Binding-site contacts:
Ligand atom N3 contacts residue DG3 of chain 1.C at 2.9 Å (h-bond).
Ligand atom OP1 contacts residue ARG263 of chain 1.B at 2.8 Å (salt-bridge).
Ligand atom N3 contacts residue DG8 of chain 1.C at 2.6 Å (h-bond).
Ligand atom C6 contacts residue DG8 of chain 1.C at 3.0 Å.
Ligand atom N1 contacts residue DT2 of chain 1.C at 2.6 Å (h-bond).
Ligand atom OP2 contacts residue LYS56 of chain 1.B at 3.1 Å (salt-bridge).
Ligand atom O2 contacts residue DG6 of chain 1.C at 2.3 Å (h-bond).
Ligand atom N2 contacts residue SER115 of chain 1.B at 2.9 Å (h-bond).
Ligand atom O4 contacts residue DA4 of chain 1.C at 2.8 Å (h-bond).
Ligand atom P contacts residue ARG263 of chain 1.B at 3.2 Å.
Ligand atom N4 contacts residue DT7 of chain 1.C at 3.2 Å (h-bond).
Ligand atom N4 contacts residue DG8 of chain 1.C at 2.7 Å (h-bond).
Ligand atom N4 contacts residue DG3 of chain 1.C at 3.1 Å (h-bond).
Ligand atom O6 contacts residue DC1 of chain 1.C at 2.9 Å (h-bond).
Ligand atom O6 contacts residue DG8 of chain 1.C at 2.8 Å (h-bond).
Ligand atom C2 contacts residue DG6 of chain 1.C at 3.0 Å.
Ligand atom C2 contacts residue DT7 of chain 1.C at 3.1 Å.
Ligand atom O2 contacts residue DA4 of chain 1.C at 3.2 Å (h-bond).
Ligand atom N1 contacts residue DC5 of chain 1.C at 2.8 Å (h-bond).
Ligand atom N6 contacts residue DT7 of chain 1.C at 2.9 Å (h-bond).
Ligand atom O2 contacts residue DG8 of chain 1.C at 2.5 Å (h-bond).
Ligand atom N1 contacts residue DT7 of chain 1.C at 2.5 Å (h-bond).
Ligand atom N3 contacts residue DA4 of chain 1.C at 2.7 Å (h-bond).
Ligand atom N1 contacts residue DC9 of chain 1.C at 2.9 Å (h-bond).
Ligand atom N2 contacts residue DG6 of chain 1.C at 3.2 Å (h-bond).
Ligand atom N2 contacts residue DC5 of chain 1.C at 2.6 Å (h-bond).
Ligand atom O2 contacts residue DG3 of chain 1.C at 2.6 Å (h-bond).
Ligand atom N6 contacts residue DG6 of chain 1.C at 2.8 Å (h-bond).
Ligand atom OP1 contacts residue LYS56 of chain 1.B at 2.9 Å (salt-bridge).
Ligand atom N3 contacts residue DG6 of chain 1.C at 2.8 Å (h-bond).
Ligand atom OP2 contacts residue ARG263 of chain 1.B at 2.5 Å (salt-bridge).
Ligand atom O6 contacts residue DC5 of chain 1.C at 2.9 Å (h-bond).
Ligand atom O3' contacts residue ASP112 of chain 1.B at 3.0 Å (salt-bridge).
Ligand atom OP2 contacts residue LYS270 of chain 1.B at 3.2 Å (salt-bridge).
Ligand atom N3 contacts residue DG6 of chain 1.C at 3.0 Å (h-bond).
Ligand atom N1 contacts residue DC1 of chain 1.C at 2.8 Å (h-bond).
Ligand atom N6 contacts residue DT2 of chain 1.C at 2.7 Å (h-bond).
Ligand atom N2 contacts residue DC1 of chain 1.C at 2.6 Å (h-bond).
Ligand atom C2 contacts residue DG3 of chain 1.C at 3.3 Å.
Ligand atom O6 contacts residue LYS258 of chain 1.B at 3.2 Å.

Sequence of chain 1.B:
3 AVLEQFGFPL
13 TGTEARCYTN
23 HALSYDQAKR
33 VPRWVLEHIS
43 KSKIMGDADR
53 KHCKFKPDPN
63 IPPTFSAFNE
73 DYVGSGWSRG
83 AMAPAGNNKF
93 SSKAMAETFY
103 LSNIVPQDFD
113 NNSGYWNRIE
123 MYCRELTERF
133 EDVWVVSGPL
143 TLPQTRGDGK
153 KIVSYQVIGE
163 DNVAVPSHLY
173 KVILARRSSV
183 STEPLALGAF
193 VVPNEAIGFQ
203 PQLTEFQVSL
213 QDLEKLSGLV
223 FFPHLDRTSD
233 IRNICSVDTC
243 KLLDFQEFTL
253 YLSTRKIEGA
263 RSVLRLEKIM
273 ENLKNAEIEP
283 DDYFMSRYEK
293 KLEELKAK

A protein and the small-molecule ligand that binds it are described below.
Small molecule (SMILES): Cc1cn([C@H]2C[C@H](O[P](=O)(O)OC[C@H]3O[C@@H](n4ccc(N)nc4=O)C[C@@H]3O[P](=O)(O)OC[C@H]3O[C@@H](n4cnc5c4NC=NC5N)C[C@@H]3O[P](=O)(O)OC[C@H]3O[C@@H](n4cnc5c(=O)[nH]c(N)nc54)C[C@@H]3O)[C@@H](CO[P](=O)(O)O[C@H]3C[C@H](n4cnc5c(=O)[nH]c(N)nc54)O[C@@H]3CO[P](=O)(O)O[C@H]3C[C@H](n4ccc(N)nc4=O)O[C@@H]3CO[P](=O)(O)O[C@H]3C[C@H](n4cnc5c4NC=NC5N)O[C@@H]3CO[P](=O)(O)O[C@H]3C[C@H](n4ccc(N)nc4=O)O[C@@H]3CO[P](=O)(O)O[C@H]3C[C@H](n4cnc5c(=O)[nH]c(N)nc54)O[C@@H]3CO)O2)c(=O)[nH]c1=O